Sequence of chain 34.A:
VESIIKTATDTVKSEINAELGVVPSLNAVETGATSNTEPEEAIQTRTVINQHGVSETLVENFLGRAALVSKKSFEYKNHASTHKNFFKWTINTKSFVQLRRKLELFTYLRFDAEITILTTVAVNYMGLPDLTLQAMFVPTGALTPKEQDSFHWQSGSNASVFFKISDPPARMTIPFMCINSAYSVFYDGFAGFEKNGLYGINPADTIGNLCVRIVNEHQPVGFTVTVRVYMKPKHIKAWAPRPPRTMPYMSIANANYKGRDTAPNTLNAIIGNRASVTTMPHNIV

Binding-site contacts:
Ligand atom C4 contacts residue PRO274 of chain 34.A at 4.0 Å (hydrophobic).
Ligand atom C6 contacts residue ASP91 of chain 34.C at 3.8 Å.
Ligand atom O10 contacts residue ASN275 of chain 34.A at 2.9 Å (h-bond).
Ligand atom O7 contacts residue PRO274 of chain 34.A at 3.4 Å.
Ligand atom N5 contacts residue ASP232 of chain 34.C at 4.1 Å.
Ligand atom C4 contacts residue ASP91 of chain 34.C at 3.2 Å.
Ligand atom C4 contacts residue ASN275 of chain 34.A at 3.8 Å.
Ligand atom O4 contacts residue ASP91 of chain 34.C at 2.7 Å (salt-bridge).
Ligand atom C3 contacts residue PRO274 of chain 34.A at 3.8 Å (hydrophobic).
Ligand atom C10 contacts residue ASN275 of chain 34.A at 3.3 Å.
Ligand atom N5 contacts residue ASN275 of chain 34.A at 3.6 Å (h-bond).
Ligand atom O4 contacts residue ASN275 of chain 34.A at 3.0 Å (h-bond).
Ligand atom O4 contacts residue ARG95 of chain 34.C at 3.6 Å (salt-bridge).
Ligand atom O3 contacts residue ASP91 of chain 34.C at 4.0 Å.
Ligand atom N5 contacts residue PRO231 of chain 34.C at 2.9 Å (h-bond).
Ligand atom O4 contacts residue ASP232 of chain 34.C at 2.7 Å (salt-bridge).
Ligand atom C11 contacts residue GLY234 of chain 34.C at 3.8 Å.
Ligand atom C11 contacts residue ILE233 of chain 34.C at 3.8 Å (hydrophobic).
Ligand atom C4 contacts residue ASP232 of chain 34.C at 3.5 Å.
Ligand atom C5 contacts residue ASN275 of chain 34.A at 3.6 Å.
Ligand atom C11 contacts residue ASP232 of chain 34.C at 3.8 Å.
Ligand atom C11 contacts residue PRO231 of chain 34.C at 3.7 Å (hydrophobic).
Ligand atom C3 contacts residue ASP232 of chain 34.C at 4.0 Å.
Ligand atom O3 contacts residue PRO274 of chain 34.A at 3.8 Å.
Ligand atom C5 contacts residue PRO231 of chain 34.C at 3.7 Å (hydrophobic).
Ligand atom O4 contacts residue PRO231 of chain 34.C at 3.8 Å.
Ligand atom C10 contacts residue PRO231 of chain 34.C at 3.8 Å (hydrophobic).
Ligand atom C3 contacts residue ARG95 of chain 34.C at 3.9 Å.
Ligand atom C5 contacts residue PRO274 of chain 34.A at 4.0 Å (hydrophobic).
Ligand atom O1B contacts residue ARG104 of chain 34.C at 2.8 Å (salt-bridge).
Ligand atom C3 contacts residue ARG104 of chain 34.C at 3.8 Å.
Ligand atom C1 contacts residue ARG104 of chain 34.C at 3.6 Å.
Ligand atom C4 contacts residue ARG104 of chain 34.C at 3.9 Å.
Ligand atom O6 contacts residue PRO274 of chain 34.A at 3.7 Å.
Ligand atom O6 contacts residue ASP91 of chain 34.C at 3.1 Å.
Ligand atom O10 contacts residue ARG270 of chain 34.A at 3.3 Å.
Ligand atom C3 contacts residue PRO274 of chain 34.A at 4.1 Å (hydrophobic).
Ligand atom C4 contacts residue PRO231 of chain 34.C at 3.5 Å (hydrophobic).
Ligand atom O3 contacts residue GLY282 of chain 34.A at 3.4 Å.
Ligand atom O7 contacts residue ARG270 of chain 34.A at 3.8 Å.

Sequence of chain 34.C:
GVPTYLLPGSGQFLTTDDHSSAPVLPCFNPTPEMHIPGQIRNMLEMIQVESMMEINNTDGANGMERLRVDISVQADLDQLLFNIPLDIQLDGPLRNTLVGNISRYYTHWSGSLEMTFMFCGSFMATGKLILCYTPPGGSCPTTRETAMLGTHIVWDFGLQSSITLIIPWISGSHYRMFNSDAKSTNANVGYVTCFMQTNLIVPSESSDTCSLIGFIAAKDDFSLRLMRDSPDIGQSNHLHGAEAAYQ

The protein below binds the small molecule below.
Small molecule (SMILES): CC(=O)N[C@H]1[C@H]([C@H](O)[C@H](O)CO)O[C@@](OC[C@H]2O[C@@H](O[C@H]3[C@H](O)[C@@H](O)[C@H](O)O[C@@H]3CO)[C@H](O)[C@@H](O)[C@H]2O)(C(=O)O)C[C@@H]1O